Sequence of chain 1.D:
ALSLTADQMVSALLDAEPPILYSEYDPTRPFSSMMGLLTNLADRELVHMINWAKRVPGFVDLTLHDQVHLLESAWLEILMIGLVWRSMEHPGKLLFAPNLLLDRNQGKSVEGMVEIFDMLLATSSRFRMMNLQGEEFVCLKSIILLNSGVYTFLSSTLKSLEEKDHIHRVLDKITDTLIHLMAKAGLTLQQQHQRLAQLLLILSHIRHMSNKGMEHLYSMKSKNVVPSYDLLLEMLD

Binding-site contacts:
Ligand atom OAT contacts residue ILE119 of chain 1.D at 3.4 Å.
Ligand atom CAG contacts residue LEU41 of chain 1.D at 2.9 Å (hydrophobic).
Ligand atom CAX contacts residue THR42 of chain 1.D at 3.7 Å.
Ligand atom CAZ contacts residue VAL228 of chain 1.D at 3.2 Å (hydrophobic).
Ligand atom CBB contacts residue LEU234 of chain 1.D at 4.0 Å (hydrophobic).
Ligand atom CAV contacts residue THR42 of chain 1.D at 3.6 Å.
Ligand atom CAB contacts residue LEU82 of chain 1.D at 3.3 Å (hydrophobic).
Ligand atom CBC contacts residue LEU234 of chain 1.D at 3.6 Å (hydrophobic).
Ligand atom OBG contacts residue ASP46 of chain 1.D at 3.2 Å (salt-bridge).
Ligand atom CAW contacts residue ALA45 of chain 1.D at 3.6 Å (hydrophobic).
Ligand atom CAC contacts residue GLU48 of chain 1.D at 3.2 Å.
Ligand atom CAD contacts residue GLU48 of chain 1.D at 3.2 Å.
Ligand atom CAV contacts residue ALA45 of chain 1.D at 3.5 Å (hydrophobic).
Ligand atom CBA contacts residue VAL228 of chain 1.D at 2.8 Å (hydrophobic).
Ligand atom CAQ contacts residue HIS219 of chain 1.D at 3.7 Å.
Ligand atom CAO contacts residue MET38 of chain 1.D at 3.7 Å (hydrophobic).
Ligand atom CAN contacts residue MET83 of chain 1.D at 3.9 Å (hydrophobic).
Ligand atom CAX contacts residue ALA45 of chain 1.D at 3.5 Å (hydrophobic).
Ligand atom OAR contacts residue LEU82 of chain 1.D at 3.9 Å.
Ligand atom CAG contacts residue ALA45 of chain 1.D at 3.8 Å (hydrophobic).
Ligand atom CAM contacts residue MET83 of chain 1.D at 3.6 Å (hydrophobic).
Ligand atom OAR contacts residue ARG89 of chain 1.D at 2.9 Å (salt-bridge).
Ligand atom CAB contacts residue LEU86 of chain 1.D at 3.8 Å (hydrophobic).
Ligand atom CBB contacts residue ASP46 of chain 1.D at 3.9 Å.
Ligand atom CAP contacts residue MET38 of chain 1.D at 3.9 Å (hydrophobic).
Ligand atom CAZ contacts residue ASP46 of chain 1.D at 2.9 Å.
Ligand atom CBB contacts residue VAL228 of chain 1.D at 3.4 Å (hydrophobic).
Ligand atom CBA contacts residue ASP46 of chain 1.D at 2.9 Å.
Ligand atom CAX contacts residue VAL228 of chain 1.D at 3.6 Å (hydrophobic).
Ligand atom CAF contacts residue PHE99 of chain 1.D at 4.0 Å (hydrophobic).
Ligand atom CAP contacts residue LEU220 of chain 1.D at 3.9 Å (hydrophobic).
Ligand atom CAW contacts residue TRP78 of chain 1.D at 3.8 Å (hydrophobic).
Ligand atom SAU contacts residue ALA45 of chain 1.D at 3.9 Å.
Ligand atom OAR contacts residue GLU48 of chain 1.D at 2.5 Å (salt-bridge).
Ligand atom CAC contacts residue ARG89 of chain 1.D at 4.0 Å.
Ligand atom CAH contacts residue LEU41 of chain 1.D at 3.8 Å (hydrophobic).
Ligand atom CAY contacts residue VAL228 of chain 1.D at 2.8 Å (hydrophobic).
Ligand atom CBD contacts residue ASN227 of chain 1.D at 3.4 Å.
Ligand atom OAT contacts residue HIS219 of chain 1.D at 3.0 Å (h-bond).
Ligand atom CAP contacts residue HIS219 of chain 1.D at 3.4 Å.

The protein below binds the small molecule below.
Small molecule (SMILES): CCCN(C)C(=O)CCCCCCCCCS[C@@H]1Cc2cc(O)ccc2[C@@H]2CC[C@]3(C)[C@@H](O)CC[C@H]3[C@H]12